Binding-site contacts:
Ligand atom O3' contacts residue LYS818 of chain 1.C at 2.5 Å (salt-bridge).
Ligand atom O2A contacts residue LYS611 of chain 1.C at 3.0 Å (salt-bridge).
Ligand atom O2A contacts residue THR612 of chain 1.C at 3.6 Å (h-bond).
Ligand atom O2B contacts residue GLY610 of chain 1.C at 3.5 Å (h-bond).
Ligand atom C8 contacts residue GLY608 of chain 1.C at 3.7 Å.
Ligand atom N1 contacts residue ILE571 of chain 1.C at 3.1 Å (h-bond).
Ligand atom C2 contacts residue ARG569 of chain 1.C at 3.2 Å.
Ligand atom N9 contacts residue ALA814 of chain 1.C at 3.7 Å.
Ligand atom C5' contacts residue ARG815 of chain 1.C at 3.4 Å.
Ligand atom PA contacts residue ARG815 of chain 1.C at 3.5 Å.
Ligand atom N1 contacts residue VAL570 of chain 1.C at 3.6 Å.
Ligand atom N6 contacts residue VAL609 of chain 1.C at 3.7 Å.
Ligand atom O2A contacts residue GLY610 of chain 1.C at 3.1 Å (h-bond).
Ligand atom O2G contacts residue ARG756 of chain 1.B at 3.2 Å (salt-bridge).
Ligand atom N7 contacts residue VAL609 of chain 1.C at 3.0 Å (h-bond).
Ligand atom O1A contacts residue THR612 of chain 1.C at 3.4 Å.
Ligand atom N1 contacts residue ILE774 of chain 1.C at 3.6 Å.
Ligand atom C3' contacts residue GLU613 of chain 1.C at 3.4 Å.
Ligand atom C8 contacts residue ALA814 of chain 1.C at 3.6 Å (hydrophobic).
Ligand atom C8 contacts residue GLY610 of chain 1.C at 3.7 Å.
Ligand atom O2' contacts residue GLN778 of chain 1.C at 3.0 Å (h-bond).
Ligand atom C2' contacts residue GLU613 of chain 1.C at 3.6 Å.
Ligand atom O3A contacts residue ARG815 of chain 1.C at 2.9 Å (salt-bridge).
Ligand atom O5' contacts residue ARG815 of chain 1.C at 3.6 Å (salt-bridge).
Ligand atom O1B contacts residue THR612 of chain 1.C at 2.8 Å (h-bond).
Ligand atom O3B contacts residue LYS611 of chain 1.C at 3.4 Å.
Ligand atom O1A contacts residue ARG815 of chain 1.C at 3.5 Å (salt-bridge).
Ligand atom O3B contacts residue GLY608 of chain 1.C at 3.1 Å (h-bond).
Ligand atom O3A contacts residue GLY608 of chain 1.C at 3.5 Å.
Ligand atom PG contacts residue ARG756 of chain 1.B at 3.5 Å.
Ligand atom C6 contacts residue ILE571 of chain 1.C at 3.6 Å (hydrophobic).
Ligand atom N1 contacts residue ARG569 of chain 1.C at 3.3 Å (salt-bridge).
Ligand atom N6 contacts residue ILE571 of chain 1.C at 2.6 Å (h-bond).
Ligand atom S1G contacts residue ARG815 of chain 1.C at 3.1 Å (salt-bridge).
Ligand atom O3B contacts residue THR607 of chain 1.C at 3.7 Å.
Ligand atom S1G contacts residue ARG756 of chain 1.B at 2.7 Å (salt-bridge).
Ligand atom N7 contacts residue GLY610 of chain 1.C at 3.3 Å (h-bond).
Ligand atom O3G contacts residue LYS611 of chain 1.C at 3.4 Å (salt-bridge).
Ligand atom C2 contacts residue ILE774 of chain 1.C at 3.6 Å (hydrophobic).
Ligand atom O2B contacts residue LYS611 of chain 1.C at 3.0 Å (salt-bridge).

Sequence of chain 1.B:
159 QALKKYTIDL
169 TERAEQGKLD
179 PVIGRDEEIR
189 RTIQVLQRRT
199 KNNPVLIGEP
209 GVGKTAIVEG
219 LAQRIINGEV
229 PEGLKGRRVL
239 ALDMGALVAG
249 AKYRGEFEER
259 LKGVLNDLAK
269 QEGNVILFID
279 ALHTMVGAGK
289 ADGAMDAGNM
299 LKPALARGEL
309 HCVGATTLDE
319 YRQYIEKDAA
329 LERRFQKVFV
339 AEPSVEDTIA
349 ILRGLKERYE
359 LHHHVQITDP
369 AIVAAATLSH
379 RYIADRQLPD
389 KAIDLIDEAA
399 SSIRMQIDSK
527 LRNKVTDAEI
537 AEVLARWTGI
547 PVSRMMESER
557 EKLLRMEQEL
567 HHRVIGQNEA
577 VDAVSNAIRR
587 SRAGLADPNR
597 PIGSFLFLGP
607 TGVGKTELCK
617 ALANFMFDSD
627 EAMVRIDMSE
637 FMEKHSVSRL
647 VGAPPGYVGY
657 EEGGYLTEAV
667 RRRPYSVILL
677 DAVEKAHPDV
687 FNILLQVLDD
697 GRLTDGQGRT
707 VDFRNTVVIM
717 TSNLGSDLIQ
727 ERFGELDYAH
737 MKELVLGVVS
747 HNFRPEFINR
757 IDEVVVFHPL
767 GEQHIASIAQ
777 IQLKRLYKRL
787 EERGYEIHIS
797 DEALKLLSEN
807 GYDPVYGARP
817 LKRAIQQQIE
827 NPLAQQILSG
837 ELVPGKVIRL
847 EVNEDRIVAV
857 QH

A small-molecule ligand and the protein it binds are described below.
Small molecule (SMILES): Nc1ncnc2c1ncn2[C@@H]1O[C@H](COP(=O)(O)OP(=O)(O)OP(O)(O)=S)[C@@H](O)[C@H]1O

Sequence of chain 1.C:
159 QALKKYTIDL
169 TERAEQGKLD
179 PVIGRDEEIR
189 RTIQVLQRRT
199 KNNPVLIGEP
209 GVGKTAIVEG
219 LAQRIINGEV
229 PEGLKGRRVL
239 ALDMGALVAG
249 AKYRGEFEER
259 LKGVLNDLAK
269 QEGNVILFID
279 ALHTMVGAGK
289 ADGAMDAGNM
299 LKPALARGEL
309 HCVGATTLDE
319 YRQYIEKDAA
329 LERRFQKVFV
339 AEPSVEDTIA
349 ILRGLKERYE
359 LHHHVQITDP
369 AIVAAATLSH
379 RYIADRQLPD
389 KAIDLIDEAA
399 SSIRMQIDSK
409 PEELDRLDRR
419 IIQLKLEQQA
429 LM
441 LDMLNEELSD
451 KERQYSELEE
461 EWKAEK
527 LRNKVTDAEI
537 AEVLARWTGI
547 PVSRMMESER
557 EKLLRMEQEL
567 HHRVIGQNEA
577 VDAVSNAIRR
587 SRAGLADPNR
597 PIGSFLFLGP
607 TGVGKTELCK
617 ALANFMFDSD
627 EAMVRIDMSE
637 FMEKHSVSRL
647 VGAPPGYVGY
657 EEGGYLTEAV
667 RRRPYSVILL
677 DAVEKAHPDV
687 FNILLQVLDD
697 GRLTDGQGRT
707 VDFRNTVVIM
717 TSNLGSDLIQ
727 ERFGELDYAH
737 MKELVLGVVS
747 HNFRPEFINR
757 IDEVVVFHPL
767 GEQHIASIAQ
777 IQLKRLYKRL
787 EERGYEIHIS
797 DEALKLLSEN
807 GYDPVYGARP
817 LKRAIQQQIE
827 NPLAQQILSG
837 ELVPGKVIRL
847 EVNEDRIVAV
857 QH